A protein and the small-molecule ligand that binds it are described below.
Small molecule (SMILES): Nc1ncnc2c1ncn2[C@@H]1O[C@H](COP(=O)(O)OP(=O)(O)OP(O)(O)=S)[C@@H](O)[C@H]1O

Sequence of chain 1.A:
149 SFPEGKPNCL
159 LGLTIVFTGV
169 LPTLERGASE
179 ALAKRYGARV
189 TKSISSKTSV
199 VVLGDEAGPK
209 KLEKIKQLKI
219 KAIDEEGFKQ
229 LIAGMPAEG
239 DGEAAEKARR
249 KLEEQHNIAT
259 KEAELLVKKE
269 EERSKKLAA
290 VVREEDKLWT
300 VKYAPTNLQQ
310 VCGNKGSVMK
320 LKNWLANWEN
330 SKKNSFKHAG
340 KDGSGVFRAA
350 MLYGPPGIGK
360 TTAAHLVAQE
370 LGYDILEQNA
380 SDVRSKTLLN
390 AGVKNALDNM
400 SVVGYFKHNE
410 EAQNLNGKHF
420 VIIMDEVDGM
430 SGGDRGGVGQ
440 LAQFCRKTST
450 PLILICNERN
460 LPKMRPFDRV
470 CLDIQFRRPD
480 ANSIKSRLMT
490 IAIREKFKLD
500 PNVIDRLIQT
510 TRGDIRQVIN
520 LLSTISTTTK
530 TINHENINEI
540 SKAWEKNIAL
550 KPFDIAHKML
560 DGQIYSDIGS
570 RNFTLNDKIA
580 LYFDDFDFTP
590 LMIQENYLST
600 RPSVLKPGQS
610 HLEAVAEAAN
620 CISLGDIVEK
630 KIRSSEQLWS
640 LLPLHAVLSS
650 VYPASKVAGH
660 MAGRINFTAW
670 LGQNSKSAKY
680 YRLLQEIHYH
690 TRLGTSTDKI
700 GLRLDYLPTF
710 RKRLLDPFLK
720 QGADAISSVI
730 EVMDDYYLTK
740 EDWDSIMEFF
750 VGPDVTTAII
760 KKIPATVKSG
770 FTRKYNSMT

Binding-site contacts:
Ligand atom PG contacts residue ARG157 of chain 1.B at 3.5 Å.
Ligand atom O3G contacts residue ARG157 of chain 1.B at 2.8 Å (salt-bridge).
Ligand atom C8 contacts residue GLY356 of chain 1.A at 3.4 Å.
Ligand atom N1 contacts residue CYS311 of chain 1.A at 3.2 Å (h-bond).
Ligand atom N6 contacts residue CYS311 of chain 1.A at 2.9 Å (h-bond).
Ligand atom O3A contacts residue GLY356 of chain 1.A at 3.4 Å.
Ligand atom O3A contacts residue ARG515 of chain 1.A at 3.3 Å (salt-bridge).
Ligand atom O2B contacts residue LYS359 of chain 1.A at 2.8 Å (salt-bridge).
Ligand atom O1B contacts residue THR360 of chain 1.A at 2.9 Å (h-bond).
Ligand atom PG contacts residue ARG515 of chain 1.A at 3.6 Å.
Ligand atom O2A contacts residue GLY358 of chain 1.A at 3.3 Å.
Ligand atom O1A contacts residue ARG515 of chain 1.A at 2.7 Å (salt-bridge).
Ligand atom C5' contacts residue ARG515 of chain 1.A at 3.3 Å.
Ligand atom PB contacts residue LYS359 of chain 1.A at 3.5 Å.
Ligand atom N7 contacts residue ILE357 of chain 1.A at 3.0 Å (h-bond).
Ligand atom O2B contacts residue GLY358 of chain 1.A at 2.8 Å (h-bond).
Ligand atom O1B contacts residue MG1 of chain 1.M at 2.4 Å.
Ligand atom O2B contacts residue GLY356 of chain 1.A at 3.3 Å (h-bond).
Ligand atom O2G contacts residue ARG157 of chain 1.B at 3.2 Å (salt-bridge).
Ligand atom PA contacts residue ARG515 of chain 1.A at 3.4 Å.
Ligand atom O2' contacts residue THR299 of chain 1.A at 2.4 Å (h-bond).
Ligand atom O2' contacts residue ALA303 of chain 1.A at 3.6 Å.
Ligand atom PG contacts residue MG1 of chain 1.M at 3.2 Å.
Ligand atom PB contacts residue GLY356 of chain 1.A at 3.5 Å.
Ligand atom C4 contacts residue ILE514 of chain 1.A at 3.5 Å (hydrophobic).
Ligand atom N7 contacts residue GLY358 of chain 1.A at 3.3 Å (h-bond).
Ligand atom O3B contacts residue GLY356 of chain 1.A at 2.6 Å (h-bond).
Ligand atom O2G contacts residue ARG515 of chain 1.A at 3.1 Å (salt-bridge).
Ligand atom O3' contacts residue ALA303 of chain 1.A at 3.4 Å.
Ligand atom O2B contacts residue ILE357 of chain 1.A at 3.0 Å (h-bond).
Ligand atom O3B contacts residue LYS359 of chain 1.A at 3.4 Å (salt-bridge).
Ligand atom N7 contacts residue GLY356 of chain 1.A at 3.4 Å (h-bond).
Ligand atom O3' contacts residue THR299 of chain 1.A at 3.5 Å (h-bond).
Ligand atom S1G contacts residue ASN456 of chain 1.A at 3.2 Å (h-bond).
Ligand atom N6 contacts residue ILE357 of chain 1.A at 3.1 Å (h-bond).
Ligand atom O2A contacts residue THR361 of chain 1.A at 3.3 Å (h-bond).
Ligand atom O3G contacts residue ARG515 of chain 1.A at 2.7 Å (salt-bridge).
Ligand atom O2A contacts residue THR360 of chain 1.A at 3.4 Å (h-bond).
Ligand atom O3G contacts residue MG1 of chain 1.M at 2.6 Å.
Ligand atom S1G contacts residue MG1 of chain 1.M at 2.8 Å.

Sequence of chain 1.B:
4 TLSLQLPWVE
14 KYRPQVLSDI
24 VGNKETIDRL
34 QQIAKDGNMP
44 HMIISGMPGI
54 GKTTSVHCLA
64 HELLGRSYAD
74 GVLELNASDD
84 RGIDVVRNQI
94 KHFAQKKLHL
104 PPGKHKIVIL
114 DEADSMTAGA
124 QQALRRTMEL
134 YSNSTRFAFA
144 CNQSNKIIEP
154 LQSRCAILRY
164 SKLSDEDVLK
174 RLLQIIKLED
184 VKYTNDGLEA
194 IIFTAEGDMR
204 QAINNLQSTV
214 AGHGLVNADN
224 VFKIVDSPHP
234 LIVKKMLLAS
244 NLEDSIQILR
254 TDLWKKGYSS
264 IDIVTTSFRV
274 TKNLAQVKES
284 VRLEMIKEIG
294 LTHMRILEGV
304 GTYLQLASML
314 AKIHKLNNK